Binding-site contacts:
Ligand atom C6 contacts residue ASP249 of chain 4.A at 3.5 Å.
Ligand atom O6 contacts residue GLN374 of chain 4.A at 3.4 Å.
Ligand atom C6 contacts residue PRO308 of chain 4.A at 3.6 Å (hydrophobic).
Ligand atom O3 contacts residue GLY311 of chain 4.A at 3.0 Å (h-bond).
Ligand atom C6 contacts residue MAN1 of chain 2.C at 3.6 Å.
Ligand atom O3 contacts residue ASP249 of chain 4.A at 2.9 Å (salt-bridge).
Ligand atom O6 contacts residue ILE284 of chain 4.A at 3.0 Å (h-bond).
Ligand atom C6 contacts residue LEU372 of chain 4.A at 3.4 Å (hydrophobic).
Ligand atom O4 contacts residue GLU293 of chain 4.A at 2.8 Å (salt-bridge).
Ligand atom O4 contacts residue ARG282 of chain 4.A at 3.4 Å (salt-bridge).
Ligand atom O4 contacts residue PRO308 of chain 4.A at 3.6 Å.
Ligand atom O3 contacts residue GLU293 of chain 4.A at 2.6 Å (salt-bridge).
Ligand atom O6 contacts residue ASP249 of chain 4.A at 2.6 Å (salt-bridge).
Ligand atom O4 contacts residue ILE286 of chain 4.A at 3.4 Å.
Ligand atom C8 contacts residue GLN310 of chain 4.A at 3.5 Å.
Ligand atom O2 contacts residue ASN248 of chain 4.A at 3.2 Å (h-bond).
Ligand atom C3 contacts residue GLY311 of chain 4.A at 3.2 Å.
Ligand atom C1 contacts residue ASN119 of chain 2.A at 2.9 Å.
Ligand atom O3 contacts residue ARG282 of chain 4.A at 3.6 Å (salt-bridge).
Ligand atom C6 contacts residue ILE284 of chain 4.A at 3.5 Å (hydrophobic).
Ligand atom O6 contacts residue THR309 of chain 4.A at 3.3 Å (h-bond).
Ligand atom O2 contacts residue LEU295 of chain 4.A at 3.0 Å.
Ligand atom C3 contacts residue GLU293 of chain 4.A at 3.4 Å.
Ligand atom O2 contacts residue GLY311 of chain 4.A at 3.3 Å.
Ligand atom C1 contacts residue ARG139 of chain 2.A at 3.5 Å.
Ligand atom O6 contacts residue LYS307 of chain 4.A at 3.1 Å (salt-bridge).
Ligand atom C4 contacts residue GLU293 of chain 4.A at 3.6 Å.
Ligand atom O4 contacts residue ARG246 of chain 4.A at 3.3 Å (salt-bridge).
Ligand atom C6 contacts residue THR309 of chain 4.A at 3.5 Å.
Ligand atom C5 contacts residue ARG282 of chain 4.A at 3.6 Å.
Ligand atom O3 contacts residue LEU295 of chain 4.A at 3.6 Å.
Ligand atom O6 contacts residue MAN1 of chain 2.C at 2.9 Å.
Ligand atom C8 contacts residue ASN118 of chain 2.A at 3.3 Å.
Ligand atom C3 contacts residue ASN248 of chain 4.A at 3.6 Å.
Ligand atom O3 contacts residue GLN310 of chain 4.A at 3.4 Å.
Ligand atom O5 contacts residue ASN119 of chain 2.A at 2.7 Å (h-bond).
Ligand atom C6 contacts residue GLN310 of chain 4.A at 3.5 Å.
Ligand atom O4 contacts residue ASP249 of chain 4.A at 3.5 Å (salt-bridge).
Ligand atom O5 contacts residue GLY373 of chain 4.A at 3.5 Å.
Ligand atom O3 contacts residue ASN248 of chain 4.A at 2.5 Å (h-bond).

Sequence of chain 4.A:
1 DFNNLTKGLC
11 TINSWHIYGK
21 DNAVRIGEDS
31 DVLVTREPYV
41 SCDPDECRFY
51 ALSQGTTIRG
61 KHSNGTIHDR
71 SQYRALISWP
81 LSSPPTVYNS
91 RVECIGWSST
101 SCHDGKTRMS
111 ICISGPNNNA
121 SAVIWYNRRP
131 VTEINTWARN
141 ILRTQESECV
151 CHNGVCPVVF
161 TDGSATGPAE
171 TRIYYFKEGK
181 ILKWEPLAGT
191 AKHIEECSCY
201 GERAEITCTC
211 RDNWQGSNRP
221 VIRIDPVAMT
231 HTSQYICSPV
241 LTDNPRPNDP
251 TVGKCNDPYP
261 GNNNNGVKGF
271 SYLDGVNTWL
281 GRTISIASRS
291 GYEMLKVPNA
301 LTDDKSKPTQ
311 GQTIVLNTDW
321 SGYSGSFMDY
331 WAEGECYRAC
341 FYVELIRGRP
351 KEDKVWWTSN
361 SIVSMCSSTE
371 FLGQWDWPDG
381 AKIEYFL

The small molecule below binds the protein below.
Small molecule (SMILES): CC(=O)N[C@H]1[C@H](O[C@H]2[C@H](O)[C@@H](NC(C)=O)CO[C@@H]2CO)O[C@H](CO)[C@@H](O[C@@H]2O[C@H](CO)[C@@H](O)[C@H](O[C@H]3O[C@H](CO)[C@@H](O)[C@H](O)[C@@H]3O[C@H]3O[C@H](CO)[C@@H](O)[C@H](O)[C@@H]3O[C@H]3O[C@H](CO)[C@@H](O)[C@H](O)[C@@H]3O)[C@@H]2O)[C@@H]1O

Sequence of chain 2.A:
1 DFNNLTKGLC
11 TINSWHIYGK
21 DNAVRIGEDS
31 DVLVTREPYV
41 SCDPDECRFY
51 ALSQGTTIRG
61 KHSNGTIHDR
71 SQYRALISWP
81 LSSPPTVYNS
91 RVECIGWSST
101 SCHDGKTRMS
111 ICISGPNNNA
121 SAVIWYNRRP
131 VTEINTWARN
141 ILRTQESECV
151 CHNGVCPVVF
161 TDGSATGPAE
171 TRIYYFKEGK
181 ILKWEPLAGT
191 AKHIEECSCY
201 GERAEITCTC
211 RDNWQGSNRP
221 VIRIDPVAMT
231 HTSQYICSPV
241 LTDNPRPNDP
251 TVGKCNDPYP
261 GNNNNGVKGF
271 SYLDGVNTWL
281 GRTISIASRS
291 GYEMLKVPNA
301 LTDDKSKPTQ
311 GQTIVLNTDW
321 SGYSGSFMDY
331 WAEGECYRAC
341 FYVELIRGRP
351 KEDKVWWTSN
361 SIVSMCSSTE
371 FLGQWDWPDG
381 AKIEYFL